Binding-site contacts:
Ligand atom N1 contacts residue MET248 of chain 1.B at 4.0 Å.
Ligand atom C3 contacts residue LYS106 of chain 1.B at 3.6 Å.
Ligand atom C5 contacts residue HIS108 of chain 1.B at 4.1 Å.
Ligand atom N1 contacts residue PHE24 of chain 1.B at 4.5 Å.
Ligand atom C1 contacts residue MET248 of chain 1.B at 4.2 Å (hydrophobic).
Ligand atom O2 contacts residue ALA146 of chain 1.B at 4.3 Å.
Ligand atom C1 contacts residue PHE24 of chain 1.B at 4.4 Å (hydrophobic).
Ligand atom C2 contacts residue PHE142 of chain 1.B at 3.8 Å (hydrophobic).
Ligand atom C4 contacts residue PHE81 of chain 1.B at 3.5 Å (hydrophobic).
Ligand atom C3 contacts residue TYR240 of chain 1.B at 4.4 Å (hydrophobic).
Ligand atom C5 contacts residue PHE142 of chain 1.B at 3.8 Å (hydrophobic).
Ligand atom C2 contacts residue PHE81 of chain 1.B at 4.2 Å (hydrophobic).
Ligand atom O2 contacts residue ILE21 of chain 1.B at 4.3 Å.
Ligand atom O2 contacts residue VAL148 of chain 1.B at 3.2 Å.
Ligand atom O3 contacts residue MET248 of chain 1.B at 3.3 Å.
Ligand atom N1 contacts residue HIS149 of chain 1.B at 4.4 Å.
Ligand atom C4 contacts residue LYS106 of chain 1.B at 3.7 Å.
Ligand atom C3 contacts residue PHE81 of chain 1.B at 3.7 Å (hydrophobic).
Ligand atom O2 contacts residue PHE24 of chain 1.B at 4.2 Å.
Ligand atom C1 contacts residue PHE142 of chain 1.B at 3.7 Å (hydrophobic).
Ligand atom OH contacts residue LYS106 of chain 1.B at 3.1 Å (salt-bridge).
Ligand atom OH contacts residue HIS108 of chain 1.B at 2.4 Å (h-bond).
Ligand atom N1 contacts residue VAL148 of chain 1.B at 4.4 Å.
Ligand atom C6 contacts residue PHE24 of chain 1.B at 4.0 Å (hydrophobic).
Ligand atom C3 contacts residue PHE142 of chain 1.B at 4.1 Å (hydrophobic).
Ligand atom O3 contacts residue ILE247 of chain 1.B at 4.2 Å.
Ligand atom C5 contacts residue PHE81 of chain 1.B at 3.8 Å (hydrophobic).
Ligand atom C4 contacts residue HIS108 of chain 1.B at 3.6 Å.
Ligand atom C1 contacts residue PHE81 of chain 1.B at 4.5 Å (hydrophobic).
Ligand atom C6 contacts residue HIS149 of chain 1.B at 4.1 Å.
Ligand atom OH contacts residue PHE81 of chain 1.B at 3.7 Å.
Ligand atom C6 contacts residue PHE142 of chain 1.B at 3.6 Å (hydrophobic).
Ligand atom O2 contacts residue HIS149 of chain 1.B at 3.6 Å.
Ligand atom C4 contacts residue PHE142 of chain 1.B at 4.2 Å (hydrophobic).
Ligand atom N1 contacts residue PHE84 of chain 1.B at 4.3 Å.
Ligand atom N1 contacts residue PHE142 of chain 1.B at 4.2 Å.
Ligand atom C6 contacts residue PHE81 of chain 1.B at 4.3 Å (hydrophobic).
Ligand atom O3 contacts residue PHE84 of chain 1.B at 3.9 Å.
Ligand atom C2 contacts residue MET248 of chain 1.B at 3.7 Å (hydrophobic).

Sequence of chain 1.B:
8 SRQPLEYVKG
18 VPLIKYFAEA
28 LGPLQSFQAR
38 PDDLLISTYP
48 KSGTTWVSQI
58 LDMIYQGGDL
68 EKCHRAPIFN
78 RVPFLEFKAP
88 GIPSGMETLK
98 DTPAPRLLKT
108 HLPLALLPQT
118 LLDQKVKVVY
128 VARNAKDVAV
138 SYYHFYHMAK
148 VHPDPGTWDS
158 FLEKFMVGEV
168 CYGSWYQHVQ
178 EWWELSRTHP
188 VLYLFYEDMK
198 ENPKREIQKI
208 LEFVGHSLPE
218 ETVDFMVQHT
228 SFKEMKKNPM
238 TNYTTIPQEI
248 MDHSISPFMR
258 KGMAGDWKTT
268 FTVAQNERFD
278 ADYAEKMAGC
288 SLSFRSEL

A protein and the small-molecule ligand that binds it are described below.
Small molecule (SMILES): O=[N+]([O-])c1ccc(O)cc1